This small molecule binds to this protein.
Small molecule (SMILES): CO[C@H]1O[C@H](CO[C@@H]2O[C@@H]([C@H](O)CO)[C@H](O)[C@H]2O[C@@H]2O[C@H](CO)[C@@H](O)[C@H](O)[C@H]2NC(C)=O)[C@@H](O)[C@H](O)[C@H]1O

Sequence of chain 2.A:
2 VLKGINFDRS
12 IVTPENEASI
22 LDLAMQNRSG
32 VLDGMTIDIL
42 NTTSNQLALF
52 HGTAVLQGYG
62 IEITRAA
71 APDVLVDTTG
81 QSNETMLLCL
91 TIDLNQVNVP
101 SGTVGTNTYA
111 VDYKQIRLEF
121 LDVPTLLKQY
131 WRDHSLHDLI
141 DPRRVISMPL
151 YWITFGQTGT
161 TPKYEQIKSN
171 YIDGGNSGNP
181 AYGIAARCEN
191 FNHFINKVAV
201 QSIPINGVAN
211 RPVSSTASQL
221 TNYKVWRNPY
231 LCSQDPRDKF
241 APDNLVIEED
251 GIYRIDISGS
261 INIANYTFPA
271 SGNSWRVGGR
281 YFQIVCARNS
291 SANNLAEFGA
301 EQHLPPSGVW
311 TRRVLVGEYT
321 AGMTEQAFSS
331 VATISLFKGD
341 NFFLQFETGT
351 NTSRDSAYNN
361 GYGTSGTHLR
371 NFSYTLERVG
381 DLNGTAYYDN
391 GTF

Binding-site contacts:
Ligand atom C7 contacts residue SER291 of chain 2.A at 3.9 Å.
Ligand atom C1 contacts residue PHE240 of chain 2.A at 3.7 Å (hydrophobic).
Ligand atom O3 contacts residue ASN341 of chain 2.A at 2.6 Å (h-bond).
Ligand atom O3 contacts residue ASN244 of chain 2.A at 3.3 Å (h-bond).
Ligand atom C7 contacts residue ARG237 of chain 2.A at 3.9 Å.
Ligand atom O3 contacts residue ASN289 of chain 2.A at 3.8 Å.
Ligand atom C7 contacts residue GLN345 of chain 2.A at 4.0 Å.
Ligand atom C2 contacts residue ASN341 of chain 2.A at 3.6 Å.
Ligand atom O2 contacts residue ALA292 of chain 2.A at 3.6 Å.
Ligand atom O2 contacts residue ASN341 of chain 2.A at 3.2 Å (h-bond).
Ligand atom C1 contacts residue ARG237 of chain 2.A at 3.9 Å.
Ligand atom C4 contacts residue ASP243 of chain 2.A at 3.3 Å.
Ligand atom O7 contacts residue GLN345 of chain 2.A at 2.8 Å (h-bond).
Ligand atom O1 contacts residue SER291 of chain 2.A at 3.2 Å (h-bond).
Ligand atom O6 contacts residue PHE240 of chain 2.A at 3.5 Å.
Ligand atom C8 contacts residue VAL200 of chain 2.A at 3.5 Å (hydrophobic).
Ligand atom C3 contacts residue ASN341 of chain 2.A at 3.6 Å.
Ligand atom C2 contacts residue ARG237 of chain 2.A at 3.5 Å.
Ligand atom O4 contacts residue PHE343 of chain 2.A at 3.5 Å.
Ligand atom O5 contacts residue PHE240 of chain 2.A at 3.6 Å.
Ligand atom O6 contacts residue LYS239 of chain 2.A at 3.8 Å.
Ligand atom C6 contacts residue ASP243 of chain 2.A at 3.3 Å.
Ligand atom O3 contacts residue SER202 of chain 2.A at 3.0 Å (h-bond).
Ligand atom O6 contacts residue PHE240 of chain 2.A at 3.8 Å.
Ligand atom O4 contacts residue ASP243 of chain 2.A at 2.8 Å (salt-bridge).
Ligand atom C3 contacts residue ASN289 of chain 2.A at 3.6 Å.
Ligand atom C7 contacts residue VAL200 of chain 2.A at 3.6 Å (hydrophobic).
Ligand atom C4 contacts residue PHE240 of chain 2.A at 3.8 Å (hydrophobic).
Ligand atom C6 contacts residue PHE240 of chain 2.A at 3.8 Å (hydrophobic).
Ligand atom C4 contacts residue SER202 of chain 2.A at 4.0 Å.
Ligand atom O3 contacts residue PHE343 of chain 2.A at 4.0 Å.
Ligand atom C6 contacts residue LYS239 of chain 2.A at 3.2 Å.
Ligand atom C2 contacts residue PHE240 of chain 2.A at 4.0 Å (hydrophobic).
Ligand atom O3 contacts residue GLN201 of chain 2.A at 3.4 Å.
Ligand atom O6 contacts residue ASP243 of chain 2.A at 2.7 Å (salt-bridge).
Ligand atom O7 contacts residue VAL200 of chain 2.A at 3.6 Å.
Ligand atom O2 contacts residue ARG237 of chain 2.A at 2.9 Å (salt-bridge).
Ligand atom O3 contacts residue LYS239 of chain 2.A at 3.3 Å.
Ligand atom O5 contacts residue PHE240 of chain 2.A at 3.8 Å.
Ligand atom C5 contacts residue ASP243 of chain 2.A at 3.9 Å.